Sequence of chain 3.F:
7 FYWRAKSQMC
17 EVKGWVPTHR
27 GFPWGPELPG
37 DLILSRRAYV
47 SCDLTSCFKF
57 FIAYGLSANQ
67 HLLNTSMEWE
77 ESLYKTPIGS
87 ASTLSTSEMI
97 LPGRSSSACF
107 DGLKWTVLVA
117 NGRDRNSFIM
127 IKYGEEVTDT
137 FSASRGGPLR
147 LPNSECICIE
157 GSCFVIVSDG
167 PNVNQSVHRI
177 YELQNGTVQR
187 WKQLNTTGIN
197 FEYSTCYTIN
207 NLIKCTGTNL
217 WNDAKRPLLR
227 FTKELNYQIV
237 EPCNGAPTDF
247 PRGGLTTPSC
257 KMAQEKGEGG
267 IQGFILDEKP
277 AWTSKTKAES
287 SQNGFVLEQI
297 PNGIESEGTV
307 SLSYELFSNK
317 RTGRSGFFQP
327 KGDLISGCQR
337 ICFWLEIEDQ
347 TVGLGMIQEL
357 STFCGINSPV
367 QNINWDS

A protein and the small-molecule ligand that binds it are described below.
Small molecule (SMILES): CC(=O)N[C@H]1[C@H](O[C@H]2[C@H](O[C@H]3O[C@@H](C)[C@@H](O)[C@@H](O)[C@@H]3O)[C@@H](NC(C)=O)CO[C@@H]2CO[C@@H]2O[C@@H](C)[C@@H](O)[C@@H](O)[C@@H]2O)O[C@H](CO)[C@@H](O)[C@@H]1O

Binding-site contacts:
Ligand atom C1 contacts residue ASN191 of chain 3.F at 1.4 Å.
Ligand atom C3 contacts residue ILE235 of chain 3.F at 4.0 Å (hydrophobic).
Ligand atom N2 contacts residue ASN191 of chain 3.F at 2.8 Å (h-bond).
Ligand atom C5 contacts residue THR193 of chain 3.F at 4.5 Å.
Ligand atom C4 contacts residue ILE235 of chain 3.F at 3.5 Å (hydrophobic).
Ligand atom O7 contacts residue ASN191 of chain 3.F at 3.7 Å.
Ligand atom C1 contacts residue THR193 of chain 3.F at 4.0 Å.
Ligand atom C6 contacts residue THR192 of chain 3.F at 4.0 Å.
Ligand atom O5 contacts residue THR193 of chain 3.F at 4.1 Å.
Ligand atom C8 contacts residue ASN191 of chain 3.F at 4.4 Å.
Ligand atom C2 contacts residue ASN191 of chain 3.F at 2.3 Å.
Ligand atom O4 contacts residue ILE235 of chain 3.F at 2.7 Å (h-bond).
Ligand atom C8 contacts residue THR193 of chain 3.F at 4.2 Å.
Ligand atom O5 contacts residue THR193 of chain 3.F at 3.9 Å.
Ligand atom C5 contacts residue ASN191 of chain 3.F at 3.7 Å.
Ligand atom C7 contacts residue ASN191 of chain 3.F at 3.4 Å.
Ligand atom C4 contacts residue ASN191 of chain 3.F at 4.2 Å.
Ligand atom C6 contacts residue ILE235 of chain 3.F at 4.1 Å (hydrophobic).
Ligand atom C6 contacts residue THR193 of chain 3.F at 4.2 Å.
Ligand atom O3 contacts residue ILE235 of chain 3.F at 3.4 Å (h-bond).
Ligand atom O5 contacts residue ASN191 of chain 3.F at 2.4 Å (h-bond).
Ligand atom C5 contacts residue THR193 of chain 3.F at 3.8 Å.
Ligand atom C6 contacts residue THR193 of chain 3.F at 3.6 Å.
Ligand atom C3 contacts residue ASN191 of chain 3.F at 3.7 Å.
Ligand atom C6 contacts residue ILE195 of chain 3.F at 3.9 Å (hydrophobic).
Ligand atom O4 contacts residue VAL236 of chain 3.F at 4.4 Å.
Ligand atom C6 contacts residue ASN191 of chain 3.F at 3.6 Å.
Ligand atom C5 contacts residue ASN191 of chain 3.F at 4.1 Å.